Sequence of chain 1.B:
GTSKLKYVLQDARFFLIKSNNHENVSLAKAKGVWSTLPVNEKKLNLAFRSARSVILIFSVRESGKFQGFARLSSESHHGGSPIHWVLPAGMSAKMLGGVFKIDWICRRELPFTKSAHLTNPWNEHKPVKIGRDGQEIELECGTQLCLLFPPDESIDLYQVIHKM

This small molecule binds to this protein.
Small molecule (SMILES): CNc1ncnc2c1ncn2C1CC1

Binding-site contacts:
Ligand atom C05 contacts residue HIS101 of chain 1.B at 3.4 Å.
Ligand atom N02 contacts residue PRO99 of chain 1.B at 4.4 Å.
Ligand atom C01 contacts residue PRO99 of chain 1.B at 3.8 Å (hydrophobic).
Ligand atom C07 contacts residue HIS101 of chain 1.B at 4.3 Å.
Ligand atom C09 contacts residue HIS101 of chain 1.B at 3.9 Å.
Ligand atom C10 contacts residue HIS101 of chain 1.B at 3.6 Å.
Ligand atom N12 contacts residue HIS101 of chain 1.B at 3.7 Å.
Ligand atom C03 contacts residue HIS101 of chain 1.B at 3.8 Å.
Ligand atom C08 contacts residue HIS101 of chain 1.B at 4.0 Å.
Ligand atom C13 contacts residue HIS101 of chain 1.B at 4.0 Å.
Ligand atom C04 contacts residue HIS101 of chain 1.B at 3.4 Å.
Ligand atom N11 contacts residue HIS101 of chain 1.B at 3.6 Å.
Ligand atom N14 contacts residue HIS101 of chain 1.B at 4.1 Å.
Ligand atom N06 contacts residue HIS101 of chain 1.B at 3.8 Å.
Ligand atom N02 contacts residue ILE100 of chain 1.B at 4.2 Å.